Sequence of chain 2.A:
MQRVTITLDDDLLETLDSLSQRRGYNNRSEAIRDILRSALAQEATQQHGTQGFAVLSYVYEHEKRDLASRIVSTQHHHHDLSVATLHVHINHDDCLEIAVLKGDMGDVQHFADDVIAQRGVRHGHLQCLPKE

Sequence of chain 2.B:
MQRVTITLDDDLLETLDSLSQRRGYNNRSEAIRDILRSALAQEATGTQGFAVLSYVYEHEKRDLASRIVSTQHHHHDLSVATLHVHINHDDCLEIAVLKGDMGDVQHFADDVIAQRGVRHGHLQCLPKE

A protein and the small-molecule ligand that binds it are described below.
Small molecule (SMILES): OC[C@H]1O[C@H](O[C@H]2[C@H](O)[C@@H](O)[C@H](OCCCC3CCCCC3)O[C@@H]2CO)[C@H](O)[C@@H](O)[C@@H]1O

Binding-site contacts:
Ligand atom C52 contacts residue SER20 of chain 2.A at 3.2 Å.
Ligand atom C12 contacts residue ARG23 of chain 2.A at 3.6 Å.
Ligand atom C31 contacts residue ALA31 of chain 2.A at 4.4 Å (hydrophobic).
Ligand atom C32 contacts residue GLU43 of chain 2.B at 3.5 Å.
Ligand atom C10 contacts residue SER38 of chain 2.A at 4.0 Å.
Ligand atom C62 contacts residue ARG23 of chain 2.A at 4.2 Å.
Ligand atom C4 contacts residue HIS125 of chain 2.B at 3.9 Å.
Ligand atom C3 contacts residue GLY124 of chain 2.B at 4.0 Å.
Ligand atom C10 contacts residue ARG23 of chain 2.A at 4.3 Å.
Ligand atom C52 contacts residue LEU19 of chain 2.A at 4.1 Å (hydrophobic).
Ligand atom C42 contacts residue LEU40 of chain 2.B at 4.2 Å (hydrophobic).
Ligand atom C12 contacts residue TYR25 of chain 2.A at 4.3 Å (hydrophobic).
Ligand atom C4 contacts residue GLY124 of chain 2.B at 3.7 Å.
Ligand atom C11 contacts residue ILE35 of chain 2.A at 4.1 Å (hydrophobic).
Ligand atom O20 contacts residue ARG23 of chain 2.A at 4.0 Å.
Ligand atom O60 contacts residue GLN42 of chain 2.B at 3.9 Å.
Ligand atom O3 contacts residue HIS125 of chain 2.B at 3.6 Å.
Ligand atom C21 contacts residue ASP34 of chain 2.A at 4.3 Å.
Ligand atom C62 contacts residue TYR25 of chain 2.A at 3.5 Å (hydrophobic).
Ligand atom O4 contacts residue GLY124 of chain 2.B at 3.8 Å.
Ligand atom C21 contacts residue ARG23 of chain 2.A at 4.0 Å.
Ligand atom C22 contacts residue ARG23 of chain 2.A at 3.2 Å.
Ligand atom C42 contacts residue SER20 of chain 2.A at 3.7 Å.
Ligand atom O3 contacts residue GLY124 of chain 2.B at 3.3 Å (h-bond).
Ligand atom C50 contacts residue SER38 of chain 2.A at 4.0 Å.
Ligand atom O4 contacts residue HIS125 of chain 2.B at 2.8 Å.
Ligand atom C3 contacts residue HIS125 of chain 2.B at 3.8 Å.
Ligand atom O50 contacts residue SER38 of chain 2.A at 4.3 Å.
Ligand atom O10 contacts residue ARG23 of chain 2.A at 3.6 Å.
Ligand atom C22 contacts residue GLU43 of chain 2.B at 3.8 Å.
Ligand atom C31 contacts residue ILE35 of chain 2.A at 3.4 Å (hydrophobic).
Ligand atom C62 contacts residue SER20 of chain 2.A at 4.4 Å.
Ligand atom C21 contacts residue TYR25 of chain 2.A at 4.0 Å (hydrophobic).
Ligand atom O6 contacts residue LEU126 of chain 2.B at 4.2 Å.
Ligand atom O4 contacts residue LEU126 of chain 2.B at 3.4 Å (h-bond).
Ligand atom C42 contacts residue LEU19 of chain 2.A at 3.5 Å (hydrophobic).
Ligand atom C20 contacts residue ARG23 of chain 2.A at 3.9 Å.
Ligand atom C21 contacts residue ILE35 of chain 2.A at 4.0 Å (hydrophobic).
Ligand atom C32 contacts residue LEU19 of chain 2.A at 4.3 Å (hydrophobic).
Ligand atom C32 contacts residue LEU40 of chain 2.B at 4.1 Å (hydrophobic).